Sequence of chain 1.C:
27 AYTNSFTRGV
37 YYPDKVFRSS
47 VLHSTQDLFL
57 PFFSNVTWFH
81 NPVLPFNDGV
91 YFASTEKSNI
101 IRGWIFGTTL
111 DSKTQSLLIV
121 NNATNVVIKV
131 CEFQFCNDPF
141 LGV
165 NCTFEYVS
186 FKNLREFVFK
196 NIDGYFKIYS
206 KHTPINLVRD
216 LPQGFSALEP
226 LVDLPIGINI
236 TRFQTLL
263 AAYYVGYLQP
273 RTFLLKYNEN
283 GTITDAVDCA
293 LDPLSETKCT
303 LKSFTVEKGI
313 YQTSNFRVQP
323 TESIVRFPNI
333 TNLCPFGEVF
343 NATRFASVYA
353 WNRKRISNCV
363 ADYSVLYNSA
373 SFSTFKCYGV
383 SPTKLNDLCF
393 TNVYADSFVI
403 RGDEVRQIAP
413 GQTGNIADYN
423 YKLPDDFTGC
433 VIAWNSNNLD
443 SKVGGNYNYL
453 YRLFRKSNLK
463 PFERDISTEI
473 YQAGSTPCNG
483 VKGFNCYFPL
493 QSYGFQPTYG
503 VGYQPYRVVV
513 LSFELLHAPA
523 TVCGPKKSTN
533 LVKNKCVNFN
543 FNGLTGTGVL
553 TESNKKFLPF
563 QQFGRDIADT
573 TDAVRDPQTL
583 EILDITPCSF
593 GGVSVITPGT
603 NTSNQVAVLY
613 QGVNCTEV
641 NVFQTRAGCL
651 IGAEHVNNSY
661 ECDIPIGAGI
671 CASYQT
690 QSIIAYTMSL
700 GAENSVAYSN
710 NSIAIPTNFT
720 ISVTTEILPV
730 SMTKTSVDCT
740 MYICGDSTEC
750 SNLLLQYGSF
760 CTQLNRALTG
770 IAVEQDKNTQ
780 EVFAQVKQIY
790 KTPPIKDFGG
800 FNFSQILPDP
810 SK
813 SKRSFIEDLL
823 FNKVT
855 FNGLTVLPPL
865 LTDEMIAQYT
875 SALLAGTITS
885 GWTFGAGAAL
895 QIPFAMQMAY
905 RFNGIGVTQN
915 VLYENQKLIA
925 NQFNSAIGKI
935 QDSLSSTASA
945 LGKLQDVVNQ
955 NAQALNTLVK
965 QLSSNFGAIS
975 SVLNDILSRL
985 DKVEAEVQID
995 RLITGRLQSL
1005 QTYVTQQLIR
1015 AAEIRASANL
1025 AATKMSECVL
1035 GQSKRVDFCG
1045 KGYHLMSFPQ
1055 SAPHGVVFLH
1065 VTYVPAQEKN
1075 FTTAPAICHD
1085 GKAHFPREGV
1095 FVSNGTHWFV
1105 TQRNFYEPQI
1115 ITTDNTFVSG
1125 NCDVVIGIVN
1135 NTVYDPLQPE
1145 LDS

The protein below binds the small molecule below.
Small molecule (SMILES): CC(=O)N[C@@H]1[C@@H](O)[C@H](O)[C@@H](CO)O[C@H]1O

Binding-site contacts:
Ligand atom C7 contacts residue ASN616 of chain 1.C at 3.3 Å.
Ligand atom C1 contacts residue ASN616 of chain 1.C at 1.5 Å.
Ligand atom C8 contacts residue GLN644 of chain 1.C at 4.3 Å.
Ligand atom C8 contacts residue ASN616 of chain 1.C at 4.5 Å.
Ligand atom N2 contacts residue ASN616 of chain 1.C at 3.0 Å (h-bond).
Ligand atom C5 contacts residue ASN616 of chain 1.C at 3.7 Å.
Ligand atom C2 contacts residue ASN616 of chain 1.C at 2.5 Å.
Ligand atom C6 contacts residue THR618 of chain 1.C at 4.3 Å.
Ligand atom C5 contacts residue THR618 of chain 1.C at 3.9 Å.
Ligand atom C1 contacts residue THR618 of chain 1.C at 3.8 Å.
Ligand atom O5 contacts residue ASN616 of chain 1.C at 2.3 Å (h-bond).
Ligand atom C3 contacts residue ASN616 of chain 1.C at 3.8 Å.
Ligand atom O5 contacts residue THR618 of chain 1.C at 3.4 Å (h-bond).
Ligand atom O7 contacts residue ASN616 of chain 1.C at 3.3 Å (h-bond).
Ligand atom C4 contacts residue ASN616 of chain 1.C at 4.2 Å.